Sequence of chain 1.A:
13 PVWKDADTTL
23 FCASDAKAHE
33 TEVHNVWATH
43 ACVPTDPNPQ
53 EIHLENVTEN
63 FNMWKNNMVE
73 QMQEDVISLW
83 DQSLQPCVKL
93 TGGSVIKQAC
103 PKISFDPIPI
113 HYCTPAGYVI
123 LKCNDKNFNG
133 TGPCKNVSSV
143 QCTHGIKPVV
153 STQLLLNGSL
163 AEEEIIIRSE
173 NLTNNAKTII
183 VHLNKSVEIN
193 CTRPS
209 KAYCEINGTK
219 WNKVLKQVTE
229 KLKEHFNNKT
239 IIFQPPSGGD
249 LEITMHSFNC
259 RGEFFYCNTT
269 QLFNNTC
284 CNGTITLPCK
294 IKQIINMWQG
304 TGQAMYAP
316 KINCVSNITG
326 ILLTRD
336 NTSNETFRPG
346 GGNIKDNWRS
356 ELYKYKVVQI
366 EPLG

Sequence of chain 1.C:
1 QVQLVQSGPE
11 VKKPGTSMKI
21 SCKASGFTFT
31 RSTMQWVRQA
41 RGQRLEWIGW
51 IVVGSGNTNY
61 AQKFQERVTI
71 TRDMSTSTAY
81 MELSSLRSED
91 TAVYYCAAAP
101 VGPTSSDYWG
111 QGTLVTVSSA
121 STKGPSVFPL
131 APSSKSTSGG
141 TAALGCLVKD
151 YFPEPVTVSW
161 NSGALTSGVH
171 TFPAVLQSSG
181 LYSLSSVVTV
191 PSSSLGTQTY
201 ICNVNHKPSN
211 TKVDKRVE

Binding-site contacts:
Ligand atom O5 contacts residue GLU57 of chain 1.A at 4.2 Å.
Ligand atom C1 contacts residue ASN58 of chain 1.A at 1.4 Å.
Ligand atom C5 contacts residue ASN58 of chain 1.A at 3.7 Å.
Ligand atom O5 contacts residue ASN58 of chain 1.A at 2.4 Å (h-bond).
Ligand atom C7 contacts residue GLU57 of chain 1.A at 3.1 Å.
Ligand atom C3 contacts residue ASN58 of chain 1.A at 3.8 Å.
Ligand atom C1 contacts residue GLU57 of chain 1.A at 3.0 Å.
Ligand atom C2 contacts residue ASN58 of chain 1.A at 2.5 Å.
Ligand atom N2 contacts residue ASN58 of chain 1.A at 2.9 Å (h-bond).
Ligand atom C4 contacts residue ASN58 of chain 1.A at 4.2 Å.
Ligand atom C8 contacts residue GLY54 of chain 1.C at 4.3 Å.
Ligand atom O7 contacts residue ASN58 of chain 1.A at 3.6 Å.
Ligand atom C7 contacts residue ASN58 of chain 1.A at 3.5 Å.
Ligand atom C8 contacts residue MET74 of chain 1.C at 3.8 Å (hydrophobic).
Ligand atom C3 contacts residue GLU57 of chain 1.A at 4.3 Å.
Ligand atom C8 contacts residue GLU57 of chain 1.A at 3.1 Å.
Ligand atom C2 contacts residue GLU57 of chain 1.A at 3.6 Å.
Ligand atom O7 contacts residue GLU57 of chain 1.A at 3.9 Å.
Ligand atom N2 contacts residue GLU57 of chain 1.A at 3.0 Å (salt-bridge).

A small-molecule ligand and the protein it binds are described below.
Small molecule (SMILES): CC(=O)N[C@@H]1[C@@H](O)[C@H](O)[C@@H](CO)O[C@H]1O